Binding-site contacts:
Ligand atom P contacts residue HIS421 of chain 1.FB at 3.6 Å.
Ligand atom C3' contacts residue PRO422 of chain 1.FB at 3.7 Å (hydrophobic).
Ligand atom N3 contacts residue PRO201 of chain 1.FB at 4.0 Å.
Ligand atom N1 contacts residue GLY430 of chain 1.FB at 2.9 Å (h-bond).
Ligand atom O5' contacts residue HIS421 of chain 1.FB at 3.0 Å (h-bond).
Ligand atom O4' contacts residue HIS421 of chain 1.FB at 4.2 Å.
Ligand atom C1' contacts residue PRO201 of chain 1.FB at 4.3 Å (hydrophobic).
Ligand atom C8 contacts residue HIS421 of chain 1.FB at 3.8 Å.
Ligand atom N6 contacts residue PRO424 of chain 1.FB at 4.1 Å.
Ligand atom O5' contacts residue PRO422 of chain 1.FB at 3.8 Å.
Ligand atom N1 contacts residue PRO422 of chain 1.FB at 3.6 Å.
Ligand atom N9 contacts residue PRO201 of chain 1.FB at 3.8 Å.
Ligand atom N1 contacts residue VAL200 of chain 1.FB at 3.9 Å.
Ligand atom N6 contacts residue PHE429 of chain 1.FB at 4.1 Å.
Ligand atom O1P contacts residue HIS421 of chain 1.FB at 4.1 Å.
Ligand atom P contacts residue PHE420 of chain 1.FB at 4.2 Å.
Ligand atom C2 contacts residue GLY430 of chain 1.FB at 3.6 Å.
Ligand atom N7 contacts residue PRO201 of chain 1.FB at 4.1 Å.
Ligand atom N7 contacts residue HIS421 of chain 1.FB at 4.0 Å.
Ligand atom C6 contacts residue VAL200 of chain 1.FB at 4.2 Å (hydrophobic).
Ligand atom C6 contacts residue GLY430 of chain 1.FB at 3.9 Å.
Ligand atom C5 contacts residue PRO422 of chain 1.FB at 4.0 Å (hydrophobic).
Ligand atom N7 contacts residue SER423 of chain 1.FB at 4.0 Å.
Ligand atom N6 contacts residue GLY430 of chain 1.FB at 3.0 Å (h-bond).
Ligand atom N3 contacts residue PRO422 of chain 1.FB at 4.4 Å.
Ligand atom C8 contacts residue PRO201 of chain 1.FB at 3.9 Å (hydrophobic).
Ligand atom C4 contacts residue PRO422 of chain 1.FB at 4.2 Å (hydrophobic).
Ligand atom C2 contacts residue VAL200 of chain 1.FB at 4.4 Å (hydrophobic).
Ligand atom C6 contacts residue PRO201 of chain 1.FB at 4.3 Å (hydrophobic).
Ligand atom C6 contacts residue SER423 of chain 1.FB at 4.2 Å.
Ligand atom N6 contacts residue SER423 of chain 1.FB at 3.5 Å.
Ligand atom N6 contacts residue PRO422 of chain 1.FB at 3.2 Å (h-bond).
Ligand atom C5 contacts residue PRO201 of chain 1.FB at 4.0 Å (hydrophobic).
Ligand atom N9 contacts residue PRO422 of chain 1.FB at 4.3 Å.
Ligand atom C4 contacts residue PRO201 of chain 1.FB at 3.9 Å (hydrophobic).
Ligand atom O5' contacts residue PHE420 of chain 1.FB at 4.2 Å.
Ligand atom C5' contacts residue HIS421 of chain 1.FB at 3.7 Å.
Ligand atom O1P contacts residue HIS419 of chain 1.FB at 4.3 Å.
Ligand atom C2 contacts residue PRO201 of chain 1.FB at 4.2 Å (hydrophobic).
Ligand atom C6 contacts residue PRO422 of chain 1.FB at 3.4 Å (hydrophobic).

Sequence of chain 1.FB:
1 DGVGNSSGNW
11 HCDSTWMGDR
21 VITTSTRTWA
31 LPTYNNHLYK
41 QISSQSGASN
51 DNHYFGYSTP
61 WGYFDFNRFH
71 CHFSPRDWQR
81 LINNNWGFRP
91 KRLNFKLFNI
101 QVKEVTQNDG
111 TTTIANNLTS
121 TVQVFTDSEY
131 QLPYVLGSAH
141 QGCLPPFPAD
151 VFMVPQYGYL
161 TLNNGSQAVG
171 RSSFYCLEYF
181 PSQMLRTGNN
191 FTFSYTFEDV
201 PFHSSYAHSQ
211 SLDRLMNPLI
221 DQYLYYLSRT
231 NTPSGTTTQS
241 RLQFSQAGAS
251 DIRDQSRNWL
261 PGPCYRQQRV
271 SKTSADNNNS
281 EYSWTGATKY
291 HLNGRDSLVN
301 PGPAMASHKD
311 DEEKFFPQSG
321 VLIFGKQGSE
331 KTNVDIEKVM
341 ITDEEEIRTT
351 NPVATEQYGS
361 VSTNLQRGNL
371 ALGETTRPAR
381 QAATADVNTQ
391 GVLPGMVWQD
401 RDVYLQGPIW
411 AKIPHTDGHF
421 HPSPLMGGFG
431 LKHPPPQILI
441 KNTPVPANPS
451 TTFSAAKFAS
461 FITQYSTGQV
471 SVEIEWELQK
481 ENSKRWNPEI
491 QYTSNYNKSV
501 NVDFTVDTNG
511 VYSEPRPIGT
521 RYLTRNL

A protein and the small-molecule ligand that binds it are described below.
Small molecule (SMILES): Nc1ncnc2c1ncn2[C@H]1C[C@H](O)[C@@H](COP(=O)(O)O)O1